This small molecule binds to this protein.
Small molecule (SMILES): CC(=O)N[C@H]1[C@H](O[C@H]2[C@H](O)[C@@H](NC(C)=O)CO[C@@H]2CO)O[C@H](CO)[C@@H](O[C@H]2O[C@H](CO)[C@@H](O)[C@H](O)[C@@H]2O)[C@@H]1O

Sequence of chain 1.A:
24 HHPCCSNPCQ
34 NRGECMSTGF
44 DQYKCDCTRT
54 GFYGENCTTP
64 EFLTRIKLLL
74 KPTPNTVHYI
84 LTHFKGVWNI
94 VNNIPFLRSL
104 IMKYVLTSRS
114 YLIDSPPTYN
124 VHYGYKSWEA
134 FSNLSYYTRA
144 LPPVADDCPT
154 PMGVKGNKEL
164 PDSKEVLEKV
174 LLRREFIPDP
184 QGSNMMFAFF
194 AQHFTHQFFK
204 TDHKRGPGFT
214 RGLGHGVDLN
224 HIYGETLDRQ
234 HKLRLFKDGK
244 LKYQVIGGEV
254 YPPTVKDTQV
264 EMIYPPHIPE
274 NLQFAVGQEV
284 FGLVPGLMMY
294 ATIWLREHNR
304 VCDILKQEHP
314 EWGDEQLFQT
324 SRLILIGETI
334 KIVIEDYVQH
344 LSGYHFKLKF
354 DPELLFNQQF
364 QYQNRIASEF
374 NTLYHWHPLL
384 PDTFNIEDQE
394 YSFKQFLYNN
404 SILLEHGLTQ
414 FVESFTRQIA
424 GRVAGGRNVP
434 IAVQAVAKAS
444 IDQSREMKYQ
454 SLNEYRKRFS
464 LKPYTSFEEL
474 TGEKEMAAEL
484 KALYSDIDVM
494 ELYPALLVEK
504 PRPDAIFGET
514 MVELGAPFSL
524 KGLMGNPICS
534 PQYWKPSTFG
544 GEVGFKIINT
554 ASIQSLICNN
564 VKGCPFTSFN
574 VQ

Binding-site contacts:
Ligand atom C1 contacts residue GLU132 of chain 1.A at 3.6 Å.
Ligand atom C3 contacts residue LEU230 of chain 1.B at 4.3 Å (hydrophobic).
Ligand atom C5 contacts residue PHE212 of chain 1.A at 4.0 Å (hydrophobic).
Ligand atom O6 contacts residue TYR139 of chain 1.A at 3.6 Å (h-bond).
Ligand atom C7 contacts residue ASN136 of chain 1.A at 3.7 Å.
Ligand atom C6 contacts residue LEU230 of chain 1.B at 4.1 Å (hydrophobic).
Ligand atom O5 contacts residue LEU230 of chain 1.B at 4.0 Å.
Ligand atom C1 contacts residue TYR139 of chain 1.A at 4.1 Å (hydrophobic).
Ligand atom O5 contacts residue TYR139 of chain 1.A at 3.5 Å.
Ligand atom C4 contacts residue LEU230 of chain 1.B at 3.8 Å (hydrophobic).
Ligand atom C2 contacts residue LEU230 of chain 1.B at 4.3 Å (hydrophobic).
Ligand atom C6 contacts residue TYR139 of chain 1.A at 3.5 Å (hydrophobic).
Ligand atom O6 contacts residue LEU230 of chain 1.B at 3.8 Å.
Ligand atom O4 contacts residue ARG208 of chain 1.A at 3.0 Å (salt-bridge).
Ligand atom O7 contacts residue LEU230 of chain 1.B at 3.8 Å.
Ligand atom C1 contacts residue ASN136 of chain 1.A at 1.4 Å.
Ligand atom C6 contacts residue PHE212 of chain 1.A at 3.7 Å (hydrophobic).
Ligand atom C8 contacts residue ARG208 of chain 1.A at 2.7 Å.
Ligand atom O5 contacts residue GLU132 of chain 1.A at 3.5 Å (salt-bridge).
Ligand atom C3 contacts residue ARG208 of chain 1.A at 4.0 Å.
Ligand atom C4 contacts residue ARG208 of chain 1.A at 3.9 Å.
Ligand atom C2 contacts residue ASN136 of chain 1.A at 2.5 Å.
Ligand atom O7 contacts residue ARG208 of chain 1.A at 3.9 Å.
Ligand atom C5 contacts residue ASN136 of chain 1.A at 3.6 Å.
Ligand atom C5 contacts residue LEU230 of chain 1.B at 4.0 Å (hydrophobic).
Ligand atom C2 contacts residue ARG208 of chain 1.A at 4.1 Å.
Ligand atom N2 contacts residue ASN136 of chain 1.A at 3.0 Å (h-bond).
Ligand atom N2 contacts residue ARG208 of chain 1.A at 4.2 Å.
Ligand atom C1 contacts residue ARG208 of chain 1.A at 4.2 Å.
Ligand atom O5 contacts residue ASN136 of chain 1.A at 2.3 Å (h-bond).
Ligand atom C3 contacts residue ASN136 of chain 1.A at 3.8 Å.
Ligand atom O3 contacts residue LEU230 of chain 1.B at 4.0 Å.
Ligand atom C5 contacts residue ARG208 of chain 1.A at 4.2 Å.
Ligand atom O7 contacts residue ASN136 of chain 1.A at 3.9 Å.
Ligand atom C1 contacts residue LEU230 of chain 1.B at 4.2 Å (hydrophobic).
Ligand atom C7 contacts residue ARG208 of chain 1.A at 3.5 Å.
Ligand atom C2 contacts residue GLU132 of chain 1.A at 4.1 Å.
Ligand atom O7 contacts residue PHE212 of chain 1.A at 4.3 Å.
Ligand atom C4 contacts residue ASN136 of chain 1.A at 4.2 Å.
Ligand atom C6 contacts residue ASP231 of chain 1.B at 4.3 Å.

Sequence of chain 1.B:
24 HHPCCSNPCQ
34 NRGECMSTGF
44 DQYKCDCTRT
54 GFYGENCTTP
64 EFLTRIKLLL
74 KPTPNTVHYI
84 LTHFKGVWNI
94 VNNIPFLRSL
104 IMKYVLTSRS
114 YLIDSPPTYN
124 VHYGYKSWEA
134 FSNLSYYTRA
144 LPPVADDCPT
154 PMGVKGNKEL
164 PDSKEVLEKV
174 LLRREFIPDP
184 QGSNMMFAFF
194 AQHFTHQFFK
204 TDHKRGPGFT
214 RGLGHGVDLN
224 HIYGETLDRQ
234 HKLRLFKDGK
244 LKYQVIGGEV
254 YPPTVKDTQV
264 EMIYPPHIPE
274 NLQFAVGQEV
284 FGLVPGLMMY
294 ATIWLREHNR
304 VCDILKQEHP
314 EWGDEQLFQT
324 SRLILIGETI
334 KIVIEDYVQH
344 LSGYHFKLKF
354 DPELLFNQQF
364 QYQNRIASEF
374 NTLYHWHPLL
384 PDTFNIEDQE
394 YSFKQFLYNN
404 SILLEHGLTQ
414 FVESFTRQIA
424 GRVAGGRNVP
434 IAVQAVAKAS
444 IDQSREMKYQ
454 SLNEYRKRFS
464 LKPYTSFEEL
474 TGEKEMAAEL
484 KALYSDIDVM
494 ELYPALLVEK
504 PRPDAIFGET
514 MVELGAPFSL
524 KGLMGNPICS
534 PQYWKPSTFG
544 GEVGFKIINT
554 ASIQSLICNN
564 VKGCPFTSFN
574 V